Binding-site contacts:
Ligand atom C6 contacts residue PRO156 of chain 1.A at 3.7 Å (hydrophobic).
Ligand atom C6 contacts residue TRP342 of chain 1.A at 3.5 Å (hydrophobic).
Ligand atom O3 contacts residue TRP64 of chain 1.A at 3.4 Å (h-bond).
Ligand atom O3 contacts residue TRP342 of chain 1.A at 3.8 Å.
Ligand atom C4 contacts residue TRP342 of chain 1.A at 3.5 Å (hydrophobic).
Ligand atom C3 contacts residue ASP67 of chain 1.A at 3.6 Å.
Ligand atom C6 contacts residue TYR157 of chain 1.A at 3.9 Å (hydrophobic).
Ligand atom C1 contacts residue TYR157 of chain 1.A at 3.5 Å (hydrophobic).
Ligand atom O6 contacts residue TYR157 of chain 1.A at 3.1 Å (h-bond).
Ligand atom C3 contacts residue TRP64 of chain 1.A at 3.6 Å (hydrophobic).
Ligand atom O2 contacts residue MET332 of chain 1.A at 3.9 Å.
Ligand atom C3 contacts residue ARG68 of chain 1.A at 3.9 Å.
Ligand atom C1 contacts residue TRP232 of chain 1.A at 3.8 Å (hydrophobic).
Ligand atom C6 contacts residue GLU155 of chain 1.A at 3.7 Å.
Ligand atom C2 contacts residue TRP232 of chain 1.A at 3.9 Å (hydrophobic).
Ligand atom O1 contacts residue ASP16 of chain 1.A at 2.9 Å (salt-bridge).
Ligand atom O3 contacts residue GLU113 of chain 1.A at 3.9 Å.
Ligand atom O2 contacts residue ALA65 of chain 1.A at 3.5 Å.
Ligand atom O1 contacts residue ASN14 of chain 1.A at 3.5 Å (h-bond).
Ligand atom O6 contacts residue GLU155 of chain 1.A at 2.9 Å (salt-bridge).
Ligand atom O6 contacts residue PRO156 of chain 1.A at 3.5 Å.
Ligand atom O1 contacts residue LYS17 of chain 1.A at 2.9 Å (salt-bridge).
Ligand atom C2 contacts residue ASP67 of chain 1.A at 3.4 Å.
Ligand atom C1 contacts residue LYS17 of chain 1.A at 3.5 Å.
Ligand atom O4 contacts residue ARG346 of chain 1.A at 3.7 Å.
Ligand atom C2 contacts residue GLU113 of chain 1.A at 3.7 Å.
Ligand atom O4 contacts residue TRP342 of chain 1.A at 3.7 Å.
Ligand atom O3 contacts residue ALA65 of chain 1.A at 3.4 Å.
Ligand atom O5 contacts residue TYR157 of chain 1.A at 3.2 Å.
Ligand atom C2 contacts residue LYS17 of chain 1.A at 3.7 Å.
Ligand atom O4 contacts residue ARG68 of chain 1.A at 2.8 Å (salt-bridge).
Ligand atom C4 contacts residue ARG68 of chain 1.A at 3.9 Å.
Ligand atom O2 contacts residue GLU113 of chain 1.A at 2.9 Å (salt-bridge).
Ligand atom O3 contacts residue ARG68 of chain 1.A at 2.9 Å (salt-bridge).
Ligand atom C6 contacts residue ARG346 of chain 1.A at 3.9 Å.
Ligand atom O3 contacts residue ASP67 of chain 1.A at 2.7 Å (salt-bridge).
Ligand atom O2 contacts residue LYS17 of chain 1.A at 2.8 Å (salt-bridge).
Ligand atom C1 contacts residue ASP16 of chain 1.A at 3.6 Å.
Ligand atom O2 contacts residue TRP64 of chain 1.A at 3.3 Å (h-bond).
Ligand atom O2 contacts residue ASP67 of chain 1.A at 2.8 Å (salt-bridge).

A small-molecule ligand and the protein it binds are described below.
Small molecule (SMILES): OC[C@H]1O[C@H](O[C@H]2[C@H](O)[C@@H](O)[C@@H](O)O[C@@H]2CO)[C@H](O)[C@@H](O)[C@@H]1O

Sequence of chain 1.A:
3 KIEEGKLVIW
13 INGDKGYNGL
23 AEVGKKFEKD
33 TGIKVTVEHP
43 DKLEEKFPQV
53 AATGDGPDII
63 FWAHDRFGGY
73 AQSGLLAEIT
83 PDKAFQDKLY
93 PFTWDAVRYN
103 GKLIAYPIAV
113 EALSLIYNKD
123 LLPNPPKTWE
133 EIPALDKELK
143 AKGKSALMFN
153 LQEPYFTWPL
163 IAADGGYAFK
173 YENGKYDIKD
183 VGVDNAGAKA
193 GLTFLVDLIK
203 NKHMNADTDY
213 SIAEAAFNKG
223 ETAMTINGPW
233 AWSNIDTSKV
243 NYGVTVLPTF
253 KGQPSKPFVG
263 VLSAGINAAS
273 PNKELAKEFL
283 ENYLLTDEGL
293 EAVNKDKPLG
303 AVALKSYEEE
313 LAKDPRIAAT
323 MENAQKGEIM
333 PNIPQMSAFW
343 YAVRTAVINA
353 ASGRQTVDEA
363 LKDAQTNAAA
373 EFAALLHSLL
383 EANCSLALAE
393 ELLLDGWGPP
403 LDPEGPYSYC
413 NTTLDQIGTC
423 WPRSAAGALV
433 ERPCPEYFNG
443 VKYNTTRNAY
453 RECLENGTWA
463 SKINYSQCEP